Binding-site contacts:
Ligand atom O2 contacts residue TYR94 of chain 1.A at 3.6 Å.
Ligand atom C15 contacts residue GLY98 of chain 1.A at 3.5 Å.
Ligand atom C21 contacts residue VAL35 of chain 1.A at 3.9 Å (hydrophobic).
Ligand atom N6 contacts residue ALA47 of chain 1.A at 3.7 Å.
Ligand atom C15 contacts residue MET95 of chain 1.A at 3.1 Å (hydrophobic).
Ligand atom C35 contacts residue ASP158 of chain 1.A at 3.3 Å.
Ligand atom C13 contacts residue LEU147 of chain 1.A at 3.7 Å (hydrophobic).
Ligand atom N29 contacts residue LEU147 of chain 1.A at 3.5 Å.
Ligand atom C37 contacts residue GLU64 of chain 1.A at 2.9 Å.
Ligand atom C16 contacts residue LEU147 of chain 1.A at 3.6 Å (hydrophobic).
Ligand atom N6 contacts residue LEU147 of chain 1.A at 3.5 Å.
Ligand atom C26 contacts residue LEU27 of chain 1.A at 3.5 Å (hydrophobic).
Ligand atom O2 contacts residue GLU96 of chain 1.A at 3.0 Å (salt-bridge).
Ligand atom C27 contacts residue SER99 of chain 1.A at 3.9 Å.
Ligand atom O1 contacts residue MET95 of chain 1.A at 2.6 Å (h-bond).
Ligand atom N6 contacts residue GLU93 of chain 1.A at 3.0 Å (salt-bridge).
Ligand atom C18 contacts residue GLY98 of chain 1.A at 3.8 Å.
Ligand atom C12 contacts residue LEU27 of chain 1.A at 3.6 Å (hydrophobic).
Ligand atom O66 contacts residue ILE90 of chain 1.A at 3.6 Å.
Ligand atom N14 contacts residue VAL35 of chain 1.A at 3.8 Å.
Ligand atom O1 contacts residue TYR94 of chain 1.A at 3.2 Å.
Ligand atom C11 contacts residue GLY98 of chain 1.A at 3.8 Å.
Ligand atom C13 contacts residue MET95 of chain 1.A at 3.5 Å (hydrophobic).
Ligand atom C17 contacts residue MET95 of chain 1.A at 3.8 Å (hydrophobic).
Ligand atom N4 contacts residue LEU27 of chain 1.A at 3.8 Å.
Ligand atom C33 contacts residue ASP158 of chain 1.A at 3.1 Å.
Ligand atom C15 contacts residue LEU27 of chain 1.A at 3.9 Å (hydrophobic).
Ligand atom C17 contacts residue GLY98 of chain 1.A at 3.5 Å.
Ligand atom C15 contacts residue TYR94 of chain 1.A at 3.6 Å (hydrophobic).
Ligand atom N8 contacts residue MET95 of chain 1.A at 3.5 Å (h-bond).
Ligand atom C35 contacts residue GLU64 of chain 1.A at 3.4 Å.
Ligand atom N6 contacts residue THR92 of chain 1.A at 3.7 Å.
Ligand atom N6 contacts residue MET95 of chain 1.A at 3.6 Å.
Ligand atom C17 contacts residue LEU27 of chain 1.A at 3.3 Å (hydrophobic).
Ligand atom C7 contacts residue LEU147 of chain 1.A at 3.5 Å (hydrophobic).
Ligand atom C11 contacts residue LEU27 of chain 1.A at 3.5 Å (hydrophobic).
Ligand atom O66 contacts residue THR92 of chain 1.A at 3.3 Å.
Ligand atom C13 contacts residue ALA47 of chain 1.A at 3.8 Å (hydrophobic).
Ligand atom N8 contacts residue LEU27 of chain 1.A at 3.4 Å.
Ligand atom C20 contacts residue GLU96 of chain 1.A at 3.0 Å.

Sequence of chain 1.A:
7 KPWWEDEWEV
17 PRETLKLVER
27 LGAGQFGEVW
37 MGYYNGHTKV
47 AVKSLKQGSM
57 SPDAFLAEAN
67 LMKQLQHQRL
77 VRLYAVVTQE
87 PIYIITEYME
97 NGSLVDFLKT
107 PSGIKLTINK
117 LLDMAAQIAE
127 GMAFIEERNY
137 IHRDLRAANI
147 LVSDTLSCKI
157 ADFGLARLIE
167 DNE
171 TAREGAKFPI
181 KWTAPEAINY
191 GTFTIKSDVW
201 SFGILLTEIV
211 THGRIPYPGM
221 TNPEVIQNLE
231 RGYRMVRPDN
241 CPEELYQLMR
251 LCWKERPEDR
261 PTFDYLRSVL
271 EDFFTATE

The protein below binds the small molecule below.
Small molecule (SMILES): COc1cc(Nc2nc(N[C@@H]3CCCC[C@@H]3N)n3nc(-c4cccc(O)c4)nc3c2C(N)=O)cc(OC)c1